Sequence of chain 1.A:
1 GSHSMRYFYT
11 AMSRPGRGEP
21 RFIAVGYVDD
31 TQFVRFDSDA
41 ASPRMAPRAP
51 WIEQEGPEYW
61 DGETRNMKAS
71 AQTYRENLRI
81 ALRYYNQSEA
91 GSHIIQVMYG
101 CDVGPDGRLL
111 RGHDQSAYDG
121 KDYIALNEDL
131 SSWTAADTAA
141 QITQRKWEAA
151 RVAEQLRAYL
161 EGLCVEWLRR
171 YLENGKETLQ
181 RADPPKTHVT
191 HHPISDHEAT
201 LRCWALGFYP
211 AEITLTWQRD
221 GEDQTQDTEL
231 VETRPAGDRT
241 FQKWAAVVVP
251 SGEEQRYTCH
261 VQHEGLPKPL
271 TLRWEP

Binding-site contacts:
Ligand atom OG contacts residue TYR171 of chain 1.A at 2.7 Å (h-bond).
Ligand atom OE1 contacts residue ARG53 of chain 1.D at 3.2 Å (salt-bridge).
Ligand atom O contacts residue ASN96 of chain 1.C at 3.0 Å (h-bond).
Ligand atom CG2 contacts residue GLY62 of chain 1.A at 3.4 Å.
Ligand atom OE1 contacts residue ALA98 of chain 1.C at 3.3 Å.
Ligand atom N contacts residue GLU63 of chain 1.A at 2.8 Å (salt-bridge).
Ligand atom CD contacts residue ASN96 of chain 1.C at 3.3 Å.
Ligand atom O contacts residue PHE48 of chain 1.D at 3.4 Å.
Ligand atom O contacts residue ASN66 of chain 1.A at 2.8 Å (h-bond).
Ligand atom OG1 contacts residue GLU63 of chain 1.A at 2.8 Å (salt-bridge).
Ligand atom CD1 contacts residue ALA150 of chain 1.A at 3.3 Å (hydrophobic).
Ligand atom CB contacts residue TYR171 of chain 1.A at 3.2 Å (hydrophobic).
Ligand atom N contacts residue ASN77 of chain 1.A at 2.9 Å (h-bond).
Ligand atom N contacts residue TYR99 of chain 1.A at 3.0 Å (h-bond).
Ligand atom NE2 contacts residue ALA98 of chain 1.C at 3.4 Å (h-bond).
Ligand atom OE2 contacts residue TYR74 of chain 1.A at 3.1 Å (h-bond).
Ligand atom N contacts residue GLU63 of chain 1.A at 3.4 Å (salt-bridge).
Ligand atom CD1 contacts residue ASN77 of chain 1.A at 3.4 Å.
Ligand atom CA contacts residue ASN77 of chain 1.A at 3.3 Å.
Ligand atom CD contacts residue TYR74 of chain 1.A at 3.3 Å (hydrophobic).
Ligand atom CG2 contacts residue TYR7 of chain 1.A at 3.4 Å (hydrophobic).
Ligand atom OXT contacts residue THR143 of chain 1.A at 2.7 Å (h-bond).
Ligand atom O contacts residue TRP147 of chain 1.A at 2.8 Å (h-bond).
Ligand atom OXT contacts residue TYR84 of chain 1.A at 2.7 Å (h-bond).
Ligand atom NE2 contacts residue ARG53 of chain 1.D at 3.4 Å (salt-bridge).
Ligand atom O contacts residue TYR159 of chain 1.A at 2.6 Å (h-bond).
Ligand atom N contacts residue ASN96 of chain 1.C at 2.8 Å (h-bond).
Ligand atom O contacts residue GLN155 of chain 1.A at 3.2 Å (h-bond).
Ligand atom CB contacts residue TYR7 of chain 1.A at 3.3 Å (hydrophobic).
Ligand atom OE1 contacts residue TYR74 of chain 1.A at 2.7 Å (h-bond).
Ligand atom O contacts residue ARG53 of chain 1.D at 2.7 Å (salt-bridge).
Ligand atom CB contacts residue GLU63 of chain 1.A at 3.3 Å.
Ligand atom CB contacts residue GLY94 of chain 1.D at 3.3 Å.
Ligand atom OG1 contacts residue ASN66 of chain 1.A at 2.9 Å (h-bond).
Ligand atom OG contacts residue TYR7 of chain 1.A at 2.9 Å (h-bond).
Ligand atom N contacts residue ARG53 of chain 1.D at 3.3 Å (salt-bridge).
Ligand atom O contacts residue GLY94 of chain 1.D at 2.9 Å (h-bond).
Ligand atom CA contacts residue GLU63 of chain 1.A at 3.3 Å.
Ligand atom OE1 contacts residue ASN54 of chain 1.D at 3.1 Å (h-bond).
Ligand atom O contacts residue LYS146 of chain 1.A at 2.8 Å (salt-bridge).

Sequence of chain 1.D:
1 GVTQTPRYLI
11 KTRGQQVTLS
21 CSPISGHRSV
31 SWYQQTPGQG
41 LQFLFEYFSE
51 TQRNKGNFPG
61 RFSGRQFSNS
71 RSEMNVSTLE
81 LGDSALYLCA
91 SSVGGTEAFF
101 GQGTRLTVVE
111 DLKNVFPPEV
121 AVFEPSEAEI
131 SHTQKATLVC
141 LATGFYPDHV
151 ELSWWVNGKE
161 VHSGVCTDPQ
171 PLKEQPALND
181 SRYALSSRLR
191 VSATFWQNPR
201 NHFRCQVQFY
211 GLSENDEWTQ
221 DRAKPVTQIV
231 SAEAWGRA

Sequence of chain 1.C:
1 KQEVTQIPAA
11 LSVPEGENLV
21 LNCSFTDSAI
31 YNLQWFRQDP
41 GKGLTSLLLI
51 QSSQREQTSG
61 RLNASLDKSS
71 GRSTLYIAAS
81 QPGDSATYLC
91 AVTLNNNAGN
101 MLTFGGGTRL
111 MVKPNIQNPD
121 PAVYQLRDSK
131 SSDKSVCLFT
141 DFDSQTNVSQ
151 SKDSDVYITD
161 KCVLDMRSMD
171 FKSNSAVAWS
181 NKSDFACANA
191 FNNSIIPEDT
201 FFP

The small molecule below binds the protein below.
Small molecule (SMILES): CC[C@H](C)[C@H](NC(=O)[C@H](CCC(N)=O)NC(=O)[C@H](CCC(=O)O)NC(=O)[C@H](CCC(N)=O)NC(=O)[C@H](CC(C)C)NC(=O)[C@@H](NC(=O)[C@H](CO)NC(=O)[C@@H](N)[C@@H](C)O)[C@@H](C)O)C(=O)NCC(=O)N[C@@H](CC1=CN=C2C=CC=CC12)C(=O)O